Sequence of chain 1.A:
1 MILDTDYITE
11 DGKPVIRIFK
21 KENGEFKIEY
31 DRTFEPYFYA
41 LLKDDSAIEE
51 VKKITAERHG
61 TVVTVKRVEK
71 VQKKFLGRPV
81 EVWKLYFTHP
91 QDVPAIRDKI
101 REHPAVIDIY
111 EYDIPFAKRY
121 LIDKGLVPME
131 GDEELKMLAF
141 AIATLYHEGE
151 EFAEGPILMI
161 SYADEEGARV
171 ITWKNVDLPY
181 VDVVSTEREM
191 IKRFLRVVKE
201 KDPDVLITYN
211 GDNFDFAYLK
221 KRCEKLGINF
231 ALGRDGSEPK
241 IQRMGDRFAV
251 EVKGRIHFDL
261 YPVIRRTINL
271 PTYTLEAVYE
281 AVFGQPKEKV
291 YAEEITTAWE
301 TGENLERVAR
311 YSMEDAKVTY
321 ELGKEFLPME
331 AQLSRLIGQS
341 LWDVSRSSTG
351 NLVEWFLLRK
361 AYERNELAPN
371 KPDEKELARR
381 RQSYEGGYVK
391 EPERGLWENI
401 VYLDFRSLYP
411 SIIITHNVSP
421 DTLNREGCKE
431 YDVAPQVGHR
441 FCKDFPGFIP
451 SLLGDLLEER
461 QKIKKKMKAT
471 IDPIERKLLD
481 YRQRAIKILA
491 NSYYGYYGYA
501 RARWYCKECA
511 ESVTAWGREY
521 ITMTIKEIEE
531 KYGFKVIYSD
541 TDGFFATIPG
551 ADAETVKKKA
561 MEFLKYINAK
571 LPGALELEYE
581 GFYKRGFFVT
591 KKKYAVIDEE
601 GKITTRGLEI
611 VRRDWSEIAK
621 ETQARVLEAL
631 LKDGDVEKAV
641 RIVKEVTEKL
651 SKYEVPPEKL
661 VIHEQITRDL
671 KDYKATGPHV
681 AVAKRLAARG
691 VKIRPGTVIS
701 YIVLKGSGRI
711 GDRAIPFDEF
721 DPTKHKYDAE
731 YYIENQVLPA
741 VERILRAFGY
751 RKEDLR

The protein below binds the small molecule below.
Small molecule (SMILES): Nc1ncnc2c1ncn2[C@H]1C[C@H](O)[C@@H](CO[P](=O)(O)O[P](=O)(O)OP(=O)(O)O)O1

Binding-site contacts:
Ligand atom O1B contacts residue LEU408 of chain 1.A at 3.1 Å (h-bond).
Ligand atom PB contacts residue MN1 of chain 1.G at 3.3 Å.
Ligand atom PG contacts residue ARG460 of chain 1.A at 3.4 Å.
Ligand atom PG contacts residue MN1 of chain 1.G at 3.6 Å.
Ligand atom O2G contacts residue ARG460 of chain 1.A at 2.7 Å (salt-bridge).
Ligand atom C2' contacts residue ASN491 of chain 1.A at 3.3 Å.
Ligand atom O2B contacts residue ASN491 of chain 1.A at 3.0 Å (h-bond).
Ligand atom O1A contacts residue ASP404 of chain 1.A at 3.2 Å (salt-bridge).
Ligand atom O3A contacts residue LYS487 of chain 1.A at 3.4 Å.
Ligand atom O3' contacts residue ASN491 of chain 1.A at 3.1 Å (h-bond).
Ligand atom O3' contacts residue LEU408 of chain 1.A at 3.4 Å (h-bond).
Ligand atom O1G contacts residue MN1 of chain 1.G at 2.2 Å.
Ligand atom C3' contacts residue ASN491 of chain 1.A at 3.5 Å.
Ligand atom C5' contacts residue ASP542 of chain 1.A at 3.2 Å.
Ligand atom O1G contacts residue MN1 of chain 1.I at 2.3 Å.
Ligand atom O3A contacts residue MN1 of chain 1.G at 3.5 Å.
Ligand atom O3B contacts residue ARG460 of chain 1.A at 3.5 Å (salt-bridge).
Ligand atom C2' contacts residue TYR409 of chain 1.A at 3.5 Å (hydrophobic).
Ligand atom O1B contacts residue PHE405 of chain 1.A at 3.1 Å (h-bond).
Ligand atom O3G contacts residue ARG460 of chain 1.A at 2.6 Å (salt-bridge).
Ligand atom PA contacts residue MG1 of chain 1.F at 3.4 Å.
Ligand atom O2B contacts residue SER407 of chain 1.A at 3.3 Å.
Ligand atom O1B contacts residue MN1 of chain 1.G at 2.2 Å.
Ligand atom O1A contacts residue ASP542 of chain 1.A at 3.0 Å (salt-bridge).
Ligand atom O3B contacts residue LYS487 of chain 1.A at 3.5 Å.
Ligand atom O1A contacts residue MG1 of chain 1.F at 2.3 Å.
Ligand atom O2A contacts residue LYS487 of chain 1.A at 3.1 Å (salt-bridge).
Ligand atom O3' contacts residue TYR409 of chain 1.A at 3.1 Å (h-bond).
Ligand atom O1G contacts residue PHE405 of chain 1.A at 3.0 Å (h-bond).
Ligand atom O1G contacts residue ASP404 of chain 1.A at 2.7 Å (salt-bridge).
Ligand atom O1A contacts residue MN1 of chain 1.G at 2.3 Å.
Ligand atom PA contacts residue MN1 of chain 1.G at 3.4 Å.
Ligand atom O2G contacts residue ARG406 of chain 1.A at 3.7 Å.
Ligand atom O3G contacts residue LYS487 of chain 1.A at 3.1 Å (salt-bridge).
Ligand atom PB contacts residue SER407 of chain 1.A at 3.6 Å.
Ligand atom O3G contacts residue MN1 of chain 1.I at 3.6 Å.
Ligand atom O2G contacts residue SER407 of chain 1.A at 3.0 Å (h-bond).
Ligand atom O1B contacts residue ASP542 of chain 1.A at 3.1 Å (salt-bridge).
Ligand atom PG contacts residue MN1 of chain 1.I at 3.4 Å.
Ligand atom O1B contacts residue SER407 of chain 1.A at 3.3 Å (h-bond).